A small-molecule ligand and the protein it binds are described below.
Small molecule (SMILES): CCOc1noc2cc(OCCC3CCN(c4ccc(C)nn4)CC3)ccc12

Binding-site contacts:
Ligand atom C28 contacts residue TYR143 of chain 15.A at 3.4 Å (hydrophobic).
Ligand atom C15 contacts residue LEU182 of chain 15.A at 3.7 Å (hydrophobic).
Ligand atom O23 contacts residue LEU216 of chain 15.A at 3.7 Å.
Ligand atom C19 contacts residue LEU182 of chain 15.A at 3.6 Å (hydrophobic).
Ligand atom C22 contacts residue ILE123 of chain 15.A at 3.6 Å (hydrophobic).
Ligand atom C15 contacts residue ILE123 of chain 15.A at 3.6 Å (hydrophobic).
Ligand atom O16 contacts residue ILE99 of chain 15.A at 3.6 Å.
Ligand atom N06 contacts residue LEU101 of chain 15.A at 3.2 Å.
Ligand atom C01 contacts residue TYR192 of chain 15.A at 2.9 Å (hydrophobic).
Ligand atom C18 contacts residue ILE99 of chain 15.A at 3.8 Å (hydrophobic).
Ligand atom C21 contacts residue ILE123 of chain 15.A at 3.8 Å (hydrophobic).
Ligand atom C10 contacts residue TYR191 of chain 15.A at 3.7 Å (hydrophobic).
Ligand atom O26 contacts residue TYR145 of chain 15.A at 3.2 Å.
Ligand atom C12 contacts residue ILE99 of chain 15.A at 3.7 Å (hydrophobic).
Ligand atom C17 contacts residue ILE99 of chain 15.A at 3.8 Å (hydrophobic).
Ligand atom C04 contacts residue MET213 of chain 15.A at 3.9 Å (hydrophobic).
Ligand atom O26 contacts residue PHE180 of chain 15.A at 3.7 Å.
Ligand atom N24 contacts residue LEU216 of chain 15.A at 3.5 Å.
Ligand atom C25 contacts residue PHE180 of chain 15.A at 3.5 Å (hydrophobic).
Ligand atom N07 contacts residue LEU101 of chain 15.A at 3.7 Å.
Ligand atom C03 contacts residue ASN211 of chain 15.A at 3.1 Å.
Ligand atom C04 contacts residue ASN211 of chain 15.A at 3.4 Å.
Ligand atom C01 contacts residue THR207 of chain 15.A at 2.9 Å.
Ligand atom C09 contacts residue LEU101 of chain 15.A at 3.8 Å (hydrophobic).
Ligand atom N08 contacts residue LEU101 of chain 15.A at 3.8 Å.
Ligand atom N24 contacts residue PHE180 of chain 15.A at 3.6 Å.
Ligand atom C05 contacts residue LEU101 of chain 15.A at 3.9 Å (hydrophobic).
Ligand atom C28 contacts residue MET144 of chain 15.A at 3.8 Å (hydrophobic).
Ligand atom C27 contacts residue PHE180 of chain 15.A at 3.2 Å (hydrophobic).
Ligand atom C14 contacts residue HIS237 of chain 15.A at 3.5 Å.
Ligand atom C18 contacts residue LEU182 of chain 15.A at 3.2 Å (hydrophobic).
Ligand atom C28 contacts residue ALA167 of chain 15.A at 3.1 Å (hydrophobic).
Ligand atom C13 contacts residue MET213 of chain 15.A at 3.4 Å (hydrophobic).
Ligand atom C22 contacts residue ILE99 of chain 15.A at 3.9 Å (hydrophobic).
Ligand atom C18 contacts residue TYR145 of chain 15.A at 3.8 Å (hydrophobic).
Ligand atom C17 contacts residue LEU182 of chain 15.A at 3.7 Å (hydrophobic).
Ligand atom C09 contacts residue TYR191 of chain 15.A at 3.6 Å (hydrophobic).
Ligand atom C19 contacts residue TYR145 of chain 15.A at 3.2 Å (hydrophobic).
Ligand atom C14 contacts residue SER121 of chain 15.A at 3.5 Å.
Ligand atom C28 contacts residue TYR145 of chain 15.A at 3.3 Å (hydrophobic).

Sequence of chain 15.A:
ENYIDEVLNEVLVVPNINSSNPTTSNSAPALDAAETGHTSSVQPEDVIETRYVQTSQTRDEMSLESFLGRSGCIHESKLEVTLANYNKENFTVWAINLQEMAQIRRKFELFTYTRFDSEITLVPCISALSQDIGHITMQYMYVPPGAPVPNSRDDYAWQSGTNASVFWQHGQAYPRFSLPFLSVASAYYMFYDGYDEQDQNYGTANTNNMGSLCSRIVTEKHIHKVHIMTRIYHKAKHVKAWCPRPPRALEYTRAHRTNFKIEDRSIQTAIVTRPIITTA